Sequence of chain 1.A:
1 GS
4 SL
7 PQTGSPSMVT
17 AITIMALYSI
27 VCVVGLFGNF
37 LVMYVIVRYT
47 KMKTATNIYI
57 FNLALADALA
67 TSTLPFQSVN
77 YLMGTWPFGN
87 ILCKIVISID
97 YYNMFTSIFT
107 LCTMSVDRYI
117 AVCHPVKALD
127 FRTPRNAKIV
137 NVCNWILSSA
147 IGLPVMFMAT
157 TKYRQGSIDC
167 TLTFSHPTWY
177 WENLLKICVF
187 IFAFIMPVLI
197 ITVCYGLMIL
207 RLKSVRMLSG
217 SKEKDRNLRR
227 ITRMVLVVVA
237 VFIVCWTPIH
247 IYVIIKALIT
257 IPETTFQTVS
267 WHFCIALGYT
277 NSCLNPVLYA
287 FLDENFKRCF

This small molecule binds to this protein.
Small molecule (SMILES): CO[C@]12C=C[C@]34C[C@@]1(C)[C@@H](c1ccccc1)N[C@H]2[C@@]31CCN(C)[C@@H]4Cc2ccc(O)cc21

Binding-site contacts:
Ligand atom CBF contacts residue U8S3 of chain 1.A at 3.5 Å.
Ligand atom CAE contacts residue ILE245 of chain 1.A at 3.9 Å (hydrophobic).
Ligand atom OAD contacts residue VAL249 of chain 1.A at 3.6 Å.
Ligand atom CAL contacts residue VAL185 of chain 1.A at 3.6 Å (hydrophobic).
Ligand atom NAS contacts residue U8S3 of chain 1.A at 1.5 Å (h-bond).
Ligand atom CAK contacts residue ILE93 of chain 1.A at 3.7 Å (hydrophobic).
Ligand atom CAZ contacts residue ASP96 of chain 1.A at 3.9 Å.
Ligand atom OAT contacts residue U8S3 of chain 1.A at 3.7 Å.
Ligand atom CAG contacts residue VAL92 of chain 1.A at 3.9 Å (hydrophobic).
Ligand atom CAR contacts residue TYR275 of chain 1.A at 3.8 Å (hydrophobic).
Ligand atom CAU contacts residue VAL185 of chain 1.A at 3.9 Å (hydrophobic).
Ligand atom CAJ contacts residue SER4 of chain 1.A at 3.9 Å.
Ligand atom CAG contacts residue GLN73 of chain 1.A at 3.8 Å.
Ligand atom CAM contacts residue HIS246 of chain 1.A at 3.9 Å.
Ligand atom CAY contacts residue U8S3 of chain 1.A at 2.5 Å.
Ligand atom CAI contacts residue ILE93 of chain 1.A at 3.9 Å (hydrophobic).
Ligand atom CAO contacts residue ASP96 of chain 1.A at 2.9 Å.
Ligand atom CAC contacts residue ILE271 of chain 1.A at 3.8 Å (hydrophobic).
Ligand atom CAK contacts residue U8S3 of chain 1.A at 3.4 Å.
Ligand atom CBC contacts residue U8S3 of chain 1.A at 3.6 Å.
Ligand atom NBB contacts residue ASP96 of chain 1.A at 2.7 Å (salt-bridge).
Ligand atom CAP contacts residue ASP96 of chain 1.A at 3.3 Å.
Ligand atom CAR contacts residue ASP96 of chain 1.A at 3.7 Å.
Ligand atom CBE contacts residue U8S3 of chain 1.A at 3.5 Å.
Ligand atom CAA contacts residue U8S3 of chain 1.A at 3.5 Å.
Ligand atom CAI contacts residue ASP96 of chain 1.A at 3.4 Å.
Ligand atom CBA contacts residue U8S3 of chain 1.A at 2.5 Å.
Ligand atom CAN contacts residue TYR97 of chain 1.A at 3.9 Å (hydrophobic).
Ligand atom CAL contacts residue HIS246 of chain 1.A at 3.8 Å.
Ligand atom CAB contacts residue TYR275 of chain 1.A at 3.1 Å (hydrophobic).
Ligand atom CAZ contacts residue TYR275 of chain 1.A at 3.7 Å (hydrophobic).
Ligand atom CAP contacts residue U8S3 of chain 1.A at 3.3 Å.
Ligand atom CAB contacts residue ASP96 of chain 1.A at 3.1 Å.
Ligand atom CAC contacts residue GLN73 of chain 1.A at 3.5 Å.
Ligand atom CAV contacts residue U8S3 of chain 1.A at 3.0 Å.
Ligand atom CAH contacts residue GLN73 of chain 1.A at 3.9 Å.
Ligand atom CAI contacts residue GLN73 of chain 1.A at 3.9 Å.
Ligand atom CAK contacts residue ASP96 of chain 1.A at 3.1 Å.
Ligand atom CAP contacts residue TYR97 of chain 1.A at 3.7 Å (hydrophobic).
Ligand atom NBB contacts residue TYR275 of chain 1.A at 3.2 Å (h-bond).